Binding-site contacts:
Ligand atom N contacts residue TYR61 of chain 1.L at 3.7 Å.
Ligand atom OAF contacts residue PHE40 of chain 1.L at 3.6 Å.
Ligand atom CAK contacts residue TYR47 of chain 1.L at 3.7 Å (hydrophobic).
Ligand atom OAI contacts residue TYR61 of chain 1.L at 3.6 Å.
Ligand atom OAG contacts residue TYR47 of chain 1.L at 2.7 Å (h-bond).
Ligand atom CBC contacts residue TRP37 of chain 1.L at 3.8 Å (hydrophobic).
Ligand atom NAS contacts residue HIS59 of chain 1.L at 2.9 Å (h-bond).
Ligand atom NAR contacts residue ARG56 of chain 1.L at 3.2 Å (salt-bridge).
Ligand atom CG1 contacts residue TYR47 of chain 1.L at 3.5 Å (hydrophobic).
Ligand atom CBC contacts residue SER60 of chain 1.L at 3.8 Å.
Ligand atom CBD contacts residue HIS59 of chain 1.L at 3.3 Å.
Ligand atom CAA contacts residue TYR61 of chain 1.L at 3.5 Å (hydrophobic).
Ligand atom CBB contacts residue ILE58 of chain 1.L at 3.6 Å (hydrophobic).
Ligand atom CBA contacts residue ILE58 of chain 1.L at 3.7 Å (hydrophobic).
Ligand atom CBA contacts residue TYR47 of chain 1.L at 3.8 Å (hydrophobic).
Ligand atom SAU contacts residue PHE25 of chain 1.L at 3.8 Å.
Ligand atom CAW contacts residue HIS59 of chain 1.L at 3.5 Å.
Ligand atom CBD contacts residue TRP66 of chain 1.L at 3.5 Å (hydrophobic).
Ligand atom FAJ contacts residue TYR47 of chain 1.L at 2.9 Å.
Ligand atom CBC contacts residue TRP66 of chain 1.L at 3.6 Å (hydrophobic).
Ligand atom OAI contacts residue SER60 of chain 1.L at 2.7 Å (h-bond).
Ligand atom CAM contacts residue TYR47 of chain 1.L at 3.7 Å (hydrophobic).
Ligand atom CG1 contacts residue TRP37 of chain 1.L at 3.7 Å (hydrophobic).
Ligand atom CBC contacts residue HIS64 of chain 1.L at 3.6 Å.
Ligand atom NAR contacts residue PRO48 of chain 1.L at 3.7 Å.
Ligand atom CAQ contacts residue TYR47 of chain 1.L at 3.6 Å (hydrophobic).
Ligand atom CBF contacts residue HIS59 of chain 1.L at 3.2 Å.
Ligand atom CAO contacts residue PRO48 of chain 1.L at 3.0 Å (hydrophobic).
Ligand atom C contacts residue TYR61 of chain 1.L at 3.6 Å (hydrophobic).
Ligand atom CAZ contacts residue TYR47 of chain 1.L at 3.7 Å (hydrophobic).
Ligand atom CAM contacts residue ILE58 of chain 1.L at 3.5 Å (hydrophobic).
Ligand atom CAW contacts residue TYR47 of chain 1.L at 3.6 Å (hydrophobic).
Ligand atom FAJ contacts residue TRP66 of chain 1.L at 3.2 Å.
Ligand atom OAI contacts residue HIS64 of chain 1.L at 2.6 Å (h-bond).
Ligand atom CAV contacts residue TYR61 of chain 1.L at 3.4 Å (hydrophobic).
Ligand atom CAQ contacts residue TRP37 of chain 1.L at 3.5 Å (hydrophobic).
Ligand atom NBG contacts residue TYR47 of chain 1.L at 3.8 Å.
Ligand atom OAF contacts residue HIS64 of chain 1.L at 3.0 Å.
Ligand atom O contacts residue TYR61 of chain 1.L at 3.4 Å.
Ligand atom OAF contacts residue TYR61 of chain 1.L at 3.5 Å.

Sequence of chain 1.L:
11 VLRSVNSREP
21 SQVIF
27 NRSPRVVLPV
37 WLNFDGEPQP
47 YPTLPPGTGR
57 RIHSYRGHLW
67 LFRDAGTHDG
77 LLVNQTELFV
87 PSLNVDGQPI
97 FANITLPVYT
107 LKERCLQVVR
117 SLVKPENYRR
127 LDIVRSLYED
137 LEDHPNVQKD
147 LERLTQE

This protein binds this small molecule.
Small molecule (SMILES): CC(=O)N[C@H](C(=O)N1C[C@H](O)[C@@H](F)[C@H]1C(=O)NCc1ccc(-c2scnc2C)cc1)C(C)(C)C